Binding-site contacts:
Ligand atom C1 contacts residue ASN269 of chain 1.I at 1.4 Å.
Ligand atom C6 contacts residue GLY249 of chain 1.I at 4.5 Å.
Ligand atom O6 contacts residue GLY249 of chain 1.I at 4.1 Å.
Ligand atom C3 contacts residue GLU270 of chain 1.I at 3.7 Å.
Ligand atom C6 contacts residue ARG323 of chain 1.I at 4.3 Å.
Ligand atom C4 contacts residue ASN269 of chain 1.I at 4.2 Å.
Ligand atom C3 contacts residue ARG323 of chain 1.I at 4.0 Å.
Ligand atom O5 contacts residue ARG323 of chain 1.I at 3.6 Å.
Ligand atom C3 contacts residue ASN269 of chain 1.I at 3.8 Å.
Ligand atom O5 contacts residue ILE250 of chain 1.I at 4.4 Å.
Ligand atom O6 contacts residue ILE250 of chain 1.I at 3.8 Å.
Ligand atom C2 contacts residue ASN269 of chain 1.I at 2.5 Å.
Ligand atom O7 contacts residue ARG323 of chain 1.I at 3.3 Å (salt-bridge).
Ligand atom O5 contacts residue GLU248 of chain 1.I at 3.6 Å (salt-bridge).
Ligand atom O5 contacts residue GLY249 of chain 1.I at 3.6 Å.
Ligand atom C7 contacts residue ASN269 of chain 1.I at 3.3 Å.
Ligand atom C7 contacts residue ARG323 of chain 1.I at 4.1 Å.
Ligand atom C4 contacts residue ARG323 of chain 1.I at 4.0 Å.
Ligand atom O7 contacts residue ASN269 of chain 1.I at 4.2 Å.
Ligand atom C5 contacts residue ARG323 of chain 1.I at 4.3 Å.
Ligand atom C1 contacts residue GLU248 of chain 1.I at 4.1 Å.
Ligand atom N2 contacts residue GLU270 of chain 1.I at 3.8 Å.
Ligand atom C2 contacts residue GLU248 of chain 1.I at 4.5 Å.
Ligand atom N2 contacts residue ASN269 of chain 1.I at 2.9 Å (h-bond).
Ligand atom C4 contacts residue GLU270 of chain 1.I at 4.5 Å.
Ligand atom O6 contacts residue ARG323 of chain 1.I at 4.0 Å.
Ligand atom O4 contacts residue ARG323 of chain 1.I at 3.0 Å (salt-bridge).
Ligand atom C8 contacts residue ASN269 of chain 1.I at 3.3 Å.
Ligand atom C5 contacts residue GLU270 of chain 1.I at 4.2 Å.
Ligand atom O5 contacts residue ASN269 of chain 1.I at 2.4 Å (h-bond).
Ligand atom O3 contacts residue ARG323 of chain 1.I at 4.3 Å.
Ligand atom C8 contacts residue GLU247 of chain 1.I at 4.3 Å.
Ligand atom C5 contacts residue ASN269 of chain 1.I at 3.6 Å.
Ligand atom C2 contacts residue ARG323 of chain 1.I at 4.0 Å.
Ligand atom C2 contacts residue GLU270 of chain 1.I at 3.9 Å.
Ligand atom C1 contacts residue ARG323 of chain 1.I at 3.7 Å.
Ligand atom C1 contacts residue GLY249 of chain 1.I at 4.4 Å.
Ligand atom O5 contacts residue GLU270 of chain 1.I at 4.4 Å.
Ligand atom C1 contacts residue GLU270 of chain 1.I at 3.6 Å.

A small-molecule ligand and the protein it binds are described below.
Small molecule (SMILES): CC(=O)N[C@H]1[C@H](O[C@H]2[C@H](O)[C@@H](NC(C)=O)CO[C@@H]2CO)O[C@H](CO)[C@@H](O)[C@@H]1O

Sequence of chain 1.I:
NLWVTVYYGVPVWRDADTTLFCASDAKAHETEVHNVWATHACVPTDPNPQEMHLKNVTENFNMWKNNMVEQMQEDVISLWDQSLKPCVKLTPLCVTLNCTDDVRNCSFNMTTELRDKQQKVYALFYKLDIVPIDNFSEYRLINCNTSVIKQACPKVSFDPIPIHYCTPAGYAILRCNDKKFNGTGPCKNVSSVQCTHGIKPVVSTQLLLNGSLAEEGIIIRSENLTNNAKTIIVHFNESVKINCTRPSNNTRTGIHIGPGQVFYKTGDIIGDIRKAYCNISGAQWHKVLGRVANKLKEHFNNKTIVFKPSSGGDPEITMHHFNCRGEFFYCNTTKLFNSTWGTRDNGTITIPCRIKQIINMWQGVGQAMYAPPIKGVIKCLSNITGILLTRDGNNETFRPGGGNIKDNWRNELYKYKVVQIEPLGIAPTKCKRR